Binding-site contacts:
Ligand atom O4 contacts residue MN1 of chain 1.E at 2.2 Å.
Ligand atom C7 contacts residue GLU46 of chain 1.A at 4.1 Å.
Ligand atom N3 contacts residue LYS135 of chain 1.A at 3.8 Å.
Ligand atom C23 contacts residue ILE121 of chain 1.A at 4.0 Å (hydrophobic).
Ligand atom C5 contacts residue TYR44 of chain 1.A at 3.8 Å (hydrophobic).
Ligand atom N3 contacts residue TYR131 of chain 1.A at 3.8 Å.
Ligand atom C1 contacts residue MN1 of chain 1.E at 2.8 Å.
Ligand atom O5 contacts residue TYR131 of chain 1.A at 4.2 Å.
Ligand atom O5 contacts residue HIS61 of chain 1.A at 2.8 Å (h-bond).
Ligand atom C22 contacts residue HIS61 of chain 1.A at 3.6 Å.
Ligand atom O5 contacts residue ILE121 of chain 1.A at 2.9 Å (h-bond).
Ligand atom C22 contacts residue MN1 of chain 1.D at 2.8 Å.
Ligand atom N1 contacts residue GLU81 of chain 1.A at 4.1 Å.
Ligand atom O5 contacts residue MN1 of chain 1.D at 2.1 Å.
Ligand atom O4 contacts residue HIS61 of chain 1.A at 3.2 Å.
Ligand atom O5 contacts residue GLU120 of chain 1.A at 2.9 Å (salt-bridge).
Ligand atom O4 contacts residue GLU81 of chain 1.A at 3.8 Å.
Ligand atom O1 contacts residue ASP109 of chain 1.A at 3.7 Å.
Ligand atom C1 contacts residue GLU81 of chain 1.A at 3.5 Å.
Ligand atom C3 contacts residue TYR44 of chain 1.A at 3.9 Å (hydrophobic).
Ligand atom C22 contacts residue GLU120 of chain 1.A at 3.5 Å.
Ligand atom C10 contacts residue MN1 of chain 1.D at 4.1 Å.
Ligand atom O4 contacts residue MN1 of chain 1.D at 2.0 Å.
Ligand atom C4 contacts residue TYR44 of chain 1.A at 4.0 Å (hydrophobic).
Ligand atom O4 contacts residue GLU120 of chain 1.A at 2.9 Å (salt-bridge).
Ligand atom O4 contacts residue ILE121 of chain 1.A at 4.2 Å.
Ligand atom O1 contacts residue MN1 of chain 1.E at 1.7 Å.
Ligand atom O5 contacts residue LYS135 of chain 1.A at 3.6 Å.
Ligand atom C23 contacts residue HIS61 of chain 1.A at 3.4 Å.
Ligand atom O4 contacts residue ASP109 of chain 1.A at 3.0 Å (salt-bridge).
Ligand atom C23 contacts residue GLU120 of chain 1.A at 3.5 Å.
Ligand atom C14 contacts residue LYS54 of chain 1.A at 3.9 Å.
Ligand atom N1 contacts residue MN1 of chain 1.E at 3.9 Å.
Ligand atom O1 contacts residue GLU81 of chain 1.A at 3.0 Å (salt-bridge).
Ligand atom N3 contacts residue MN1 of chain 1.D at 4.1 Å.
Ligand atom C22 contacts residue MN1 of chain 1.E at 3.3 Å.
Ligand atom O5 contacts residue ASP109 of chain 1.A at 4.1 Å.
Ligand atom C10 contacts residue MN1 of chain 1.E at 3.5 Å.
Ligand atom C23 contacts residue LYS135 of chain 1.A at 3.9 Å.
Ligand atom C23 contacts residue MN1 of chain 1.D at 2.8 Å.

A small-molecule ligand and the protein it binds are described below.
Small molecule (SMILES): O=C1NCCc2cccc(c2)OCCCCOc2cccc(c2)C2=NC(=O)C(O)C1=N2

Sequence of chain 1.A:
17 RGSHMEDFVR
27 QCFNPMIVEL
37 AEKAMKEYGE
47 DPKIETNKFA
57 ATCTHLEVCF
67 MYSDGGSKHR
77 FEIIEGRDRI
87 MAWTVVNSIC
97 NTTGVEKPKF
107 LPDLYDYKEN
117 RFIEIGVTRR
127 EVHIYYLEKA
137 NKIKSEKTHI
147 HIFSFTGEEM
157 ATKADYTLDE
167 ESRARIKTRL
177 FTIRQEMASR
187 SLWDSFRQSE